Sequence of chain 1.D:
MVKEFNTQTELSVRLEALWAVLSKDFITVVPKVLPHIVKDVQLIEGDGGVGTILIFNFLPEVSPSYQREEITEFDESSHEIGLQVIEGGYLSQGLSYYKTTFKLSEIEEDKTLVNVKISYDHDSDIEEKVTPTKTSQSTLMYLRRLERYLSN

Binding-site contacts:
Ligand atom C2 contacts residue THR139 of chain 1.D at 3.8 Å.
Ligand atom C11 contacts residue GLU69 of chain 1.D at 3.5 Å.
Ligand atom C6 contacts residue ZEA1 of chain 1.Q at 3.3 Å.
Ligand atom C2 contacts residue TYR142 of chain 1.D at 3.6 Å (hydrophobic).
Ligand atom N10 contacts residue GLU69 of chain 1.D at 2.8 Å (salt-bridge).
Ligand atom O16 contacts residue LEU22 of chain 1.D at 2.7 Å (h-bond).
Ligand atom C2 contacts residue ZEA1 of chain 1.Q at 3.6 Å.
Ligand atom C6 contacts residue GLU69 of chain 1.D at 3.9 Å.
Ligand atom C8 contacts residue THR100 of chain 1.D at 3.7 Å.
Ligand atom N3 contacts residue ZEA1 of chain 1.Q at 3.9 Å.
Ligand atom C12 contacts residue LEU83 of chain 1.D at 4.0 Å (hydrophobic).
Ligand atom C15 contacts residue PHE26 of chain 1.D at 3.8 Å (hydrophobic).
Ligand atom N1 contacts residue PHE102 of chain 1.D at 4.0 Å.
Ligand atom C4 contacts residue THR139 of chain 1.D at 3.4 Å.
Ligand atom C8 contacts residue TYR98 of chain 1.D at 3.7 Å (hydrophobic).
Ligand atom O16 contacts residue TYR142 of chain 1.D at 2.8 Å (h-bond).
Ligand atom O16 contacts residue PHE26 of chain 1.D at 3.9 Å.
Ligand atom N1 contacts residue TYR142 of chain 1.D at 3.9 Å.
Ligand atom N9 contacts residue ZEA1 of chain 1.Q at 4.0 Å.
Ligand atom C14 contacts residue TYR142 of chain 1.D at 3.9 Å (hydrophobic).
Ligand atom C8 contacts residue GLU69 of chain 1.D at 3.5 Å.
Ligand atom N9 contacts residue GLU69 of chain 1.D at 2.6 Å (salt-bridge).
Ligand atom N1 contacts residue ZEA1 of chain 1.Q at 3.5 Å (h-bond).
Ligand atom C8 contacts residue GLN67 of chain 1.D at 3.7 Å.
Ligand atom C5 contacts residue ZEA1 of chain 1.Q at 3.7 Å.
Ligand atom N7 contacts residue THR139 of chain 1.D at 3.5 Å (h-bond).
Ligand atom N10 contacts residue ZEA1 of chain 1.Q at 3.4 Å (h-bond).
Ligand atom C14 contacts residue LEU22 of chain 1.D at 3.2 Å (hydrophobic).
Ligand atom C11 contacts residue PHE56 of chain 1.D at 3.6 Å (hydrophobic).
Ligand atom C15 contacts residue LEU83 of chain 1.D at 3.8 Å (hydrophobic).
Ligand atom N3 contacts residue THR139 of chain 1.D at 2.8 Å (h-bond).
Ligand atom C8 contacts residue TYR90 of chain 1.D at 4.0 Å (hydrophobic).
Ligand atom N7 contacts residue THR100 of chain 1.D at 3.8 Å.
Ligand atom C2 contacts residue PHE102 of chain 1.D at 3.9 Å (hydrophobic).
Ligand atom C13 contacts residue LEU83 of chain 1.D at 3.8 Å (hydrophobic).
Ligand atom C5 contacts residue GLU69 of chain 1.D at 3.6 Å.
Ligand atom N7 contacts residue TYR90 of chain 1.D at 4.0 Å.
Ligand atom N9 contacts residue GLN67 of chain 1.D at 3.6 Å.
Ligand atom C11 contacts residue ZEA1 of chain 1.Q at 3.7 Å.
Ligand atom C15 contacts residue PHE56 of chain 1.D at 4.0 Å (hydrophobic).

This protein binds this small molecule.
Small molecule (SMILES): C/C(=C\CNc1ncnc2[nH]cnc12)CO